Sequence of chain 1.A:
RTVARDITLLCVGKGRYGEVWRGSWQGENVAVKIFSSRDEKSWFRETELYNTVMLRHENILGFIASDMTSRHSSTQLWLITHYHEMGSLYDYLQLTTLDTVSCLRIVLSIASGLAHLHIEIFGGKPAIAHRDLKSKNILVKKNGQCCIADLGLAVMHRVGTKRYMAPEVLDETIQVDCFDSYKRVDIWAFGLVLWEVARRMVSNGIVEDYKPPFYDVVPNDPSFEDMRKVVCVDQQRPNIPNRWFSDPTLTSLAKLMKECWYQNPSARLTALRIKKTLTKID

Binding-site contacts:
Ligand atom C23 contacts residue TYR87 of chain 1.A at 3.5 Å (hydrophobic).
Ligand atom C11 contacts residue GLY91 of chain 1.A at 3.9 Å.
Ligand atom C14 contacts residue GLY91 of chain 1.A at 3.8 Å.
Ligand atom C04 contacts residue ALA35 of chain 1.A at 3.8 Å (hydrophobic).
Ligand atom C23 contacts residue VAL16 of chain 1.A at 3.6 Å (hydrophobic).
Ligand atom C22 contacts residue VAL16 of chain 1.A at 3.6 Å (hydrophobic).
Ligand atom C29 contacts residue ASN143 of chain 1.A at 3.5 Å.
Ligand atom C26 contacts residue LEU145 of chain 1.A at 3.9 Å (hydrophobic).
Ligand atom C13 contacts residue GLY91 of chain 1.A at 3.6 Å.
Ligand atom C01 contacts residue THR85 of chain 1.A at 3.4 Å.
Ligand atom C16 contacts residue VAL16 of chain 1.A at 3.9 Å (hydrophobic).
Ligand atom C22 contacts residue TYR87 of chain 1.A at 3.6 Å (hydrophobic).
Ligand atom C04 contacts residue VAL24 of chain 1.A at 3.8 Å (hydrophobic).
Ligand atom C06 contacts residue LEU145 of chain 1.A at 3.4 Å (hydrophobic).
Ligand atom C07 contacts residue ALA35 of chain 1.A at 3.7 Å (hydrophobic).
Ligand atom C11 contacts residue VAL16 of chain 1.A at 3.8 Å (hydrophobic).
Ligand atom C29 contacts residue ALA155 of chain 1.A at 3.8 Å (hydrophobic).
Ligand atom C01 contacts residue LYS37 of chain 1.A at 3.5 Å.
Ligand atom N08 contacts residue TYR87 of chain 1.A at 3.8 Å.
Ligand atom C01 contacts residue LEU83 of chain 1.A at 3.5 Å (hydrophobic).
Ligand atom O31 contacts residue LYS37 of chain 1.A at 3.5 Å.
Ligand atom C25 contacts residue VAL24 of chain 1.A at 3.9 Å (hydrophobic).
Ligand atom C04 contacts residue THR85 of chain 1.A at 3.9 Å.
Ligand atom N08 contacts residue LEU145 of chain 1.A at 3.3 Å.
Ligand atom C07 contacts residue LEU145 of chain 1.A at 3.4 Å (hydrophobic).
Ligand atom C09 contacts residue TYR87 of chain 1.A at 3.9 Å (hydrophobic).
Ligand atom C23 contacts residue HIS88 of chain 1.A at 3.9 Å.
Ligand atom C29 contacts residue LYS142 of chain 1.A at 3.5 Å.
Ligand atom C32 contacts residue ASP156 of chain 1.A at 3.7 Å.
Ligand atom C09 contacts residue HIS88 of chain 1.A at 3.2 Å.
Ligand atom C12 contacts residue GLY91 of chain 1.A at 3.6 Å.
Ligand atom O28 contacts residue ALA155 of chain 1.A at 3.7 Å.
Ligand atom C32 contacts residue LEU83 of chain 1.A at 3.9 Å (hydrophobic).
Ligand atom C09 contacts residue LEU145 of chain 1.A at 3.3 Å (hydrophobic).
Ligand atom C24 contacts residue LEU145 of chain 1.A at 3.4 Å (hydrophobic).
Ligand atom C01 contacts residue ALA35 of chain 1.A at 3.6 Å (hydrophobic).
Ligand atom N08 contacts residue HIS88 of chain 1.A at 3.0 Å (h-bond).
Ligand atom O02 contacts residue LYS37 of chain 1.A at 3.5 Å.
Ligand atom C10 contacts residue LEU145 of chain 1.A at 3.4 Å (hydrophobic).
Ligand atom C14 contacts residue VAL16 of chain 1.A at 3.9 Å (hydrophobic).

The protein below binds the small molecule below.
Small molecule (SMILES): COc1cc(-c2cncc(-c3ccc(C4CCN(C)CC4)cc3)c2C)cc(OC)c1OC